Sequence of chain 1.A:
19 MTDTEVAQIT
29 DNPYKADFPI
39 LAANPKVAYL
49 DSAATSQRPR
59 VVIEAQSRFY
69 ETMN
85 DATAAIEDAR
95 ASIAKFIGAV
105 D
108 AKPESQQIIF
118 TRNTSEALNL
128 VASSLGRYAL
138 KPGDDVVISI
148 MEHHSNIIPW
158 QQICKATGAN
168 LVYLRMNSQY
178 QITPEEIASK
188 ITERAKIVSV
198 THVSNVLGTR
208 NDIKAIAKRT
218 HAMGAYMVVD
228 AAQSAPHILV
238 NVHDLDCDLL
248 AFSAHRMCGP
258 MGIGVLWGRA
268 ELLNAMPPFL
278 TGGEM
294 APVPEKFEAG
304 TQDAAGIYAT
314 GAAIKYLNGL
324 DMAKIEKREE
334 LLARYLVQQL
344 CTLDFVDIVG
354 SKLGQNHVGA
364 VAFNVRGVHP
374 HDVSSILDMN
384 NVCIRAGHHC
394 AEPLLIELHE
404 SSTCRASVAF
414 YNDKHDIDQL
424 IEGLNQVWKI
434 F

Binding-site contacts:
Ligand atom C2 contacts residue ASP227 of chain 1.A at 3.2 Å.
Ligand atom O3 contacts residue GLN230 of chain 1.A at 3.5 Å (h-bond).
Ligand atom OP4 contacts residue ARG253 of chain 1.A at 3.2 Å (salt-bridge).
Ligand atom P contacts residue ARG253 of chain 1.A at 3.2 Å.
Ligand atom OP1 contacts residue ARG253 of chain 1.A at 3.4 Å (salt-bridge).
Ligand atom OP2 contacts residue THR121 of chain 1.A at 3.4 Å (h-bond).
Ligand atom C4 contacts residue HIS150 of chain 1.A at 3.4 Å.
Ligand atom OXT contacts residue ASN202 of chain 1.A at 3.0 Å (h-bond).
Ligand atom OXT contacts residue ARG408 of chain 1.A at 2.8 Å (salt-bridge).
Ligand atom C contacts residue ALA51 of chain 1.A at 3.7 Å (hydrophobic).
Ligand atom OP2 contacts residue HIS252 of chain 1.A at 3.3 Å (h-bond).
Ligand atom C4A contacts residue ARG253 of chain 1.A at 2.7 Å.
Ligand atom O contacts residue ARG408 of chain 1.A at 3.4 Å (salt-bridge).
Ligand atom C2A contacts residue VAL200 of chain 1.A at 3.8 Å (hydrophobic).
Ligand atom C6 contacts residue THR121 of chain 1.A at 3.5 Å.
Ligand atom O contacts residue ALA51 of chain 1.A at 3.6 Å (h-bond).
Ligand atom O3 contacts residue ASN202 of chain 1.A at 3.0 Å.
Ligand atom OP4 contacts residue THR121 of chain 1.A at 3.5 Å.
Ligand atom N contacts residue ARG253 of chain 1.A at 3.0 Å (salt-bridge).
Ligand atom OP1 contacts residue THR304 of chain 2.A at 3.0 Å (h-bond).
Ligand atom C6 contacts residue ASP227 of chain 1.A at 3.3 Å.
Ligand atom N contacts residue HIS150 of chain 1.A at 3.7 Å.
Ligand atom C2A contacts residue THR198 of chain 1.A at 3.6 Å.
Ligand atom OP3 contacts residue SER122 of chain 1.A at 2.8 Å (h-bond).
Ligand atom C2A contacts residue ASP227 of chain 1.A at 3.3 Å.
Ligand atom O contacts residue ALA52 of chain 1.A at 3.3 Å.
Ligand atom OP3 contacts residue THR121 of chain 1.A at 3.4 Å (h-bond).
Ligand atom OP3 contacts residue ASN120 of chain 1.A at 3.4 Å.
Ligand atom C5 contacts residue HIS150 of chain 1.A at 3.7 Å.
Ligand atom C5A contacts residue SER122 of chain 1.A at 3.8 Å.
Ligand atom OP2 contacts residue ARG253 of chain 1.A at 2.8 Å (salt-bridge).
Ligand atom OP2 contacts residue ASN120 of chain 1.A at 3.2 Å.
Ligand atom C2 contacts residue HIS150 of chain 1.A at 3.8 Å.
Ligand atom OP3 contacts residue GLY303 of chain 2.A at 3.6 Å.
Ligand atom C5A contacts residue HIS150 of chain 1.A at 3.6 Å.
Ligand atom C contacts residue ARG408 of chain 1.A at 3.7 Å.
Ligand atom OP2 contacts residue SER250 of chain 1.A at 2.5 Å (h-bond).
Ligand atom N1 contacts residue ASP227 of chain 1.A at 2.4 Å (salt-bridge).
Ligand atom C4A contacts residue HIS150 of chain 1.A at 3.5 Å.
Ligand atom CA contacts residue ARG253 of chain 1.A at 3.0 Å.

Sequence of chain 2.A:
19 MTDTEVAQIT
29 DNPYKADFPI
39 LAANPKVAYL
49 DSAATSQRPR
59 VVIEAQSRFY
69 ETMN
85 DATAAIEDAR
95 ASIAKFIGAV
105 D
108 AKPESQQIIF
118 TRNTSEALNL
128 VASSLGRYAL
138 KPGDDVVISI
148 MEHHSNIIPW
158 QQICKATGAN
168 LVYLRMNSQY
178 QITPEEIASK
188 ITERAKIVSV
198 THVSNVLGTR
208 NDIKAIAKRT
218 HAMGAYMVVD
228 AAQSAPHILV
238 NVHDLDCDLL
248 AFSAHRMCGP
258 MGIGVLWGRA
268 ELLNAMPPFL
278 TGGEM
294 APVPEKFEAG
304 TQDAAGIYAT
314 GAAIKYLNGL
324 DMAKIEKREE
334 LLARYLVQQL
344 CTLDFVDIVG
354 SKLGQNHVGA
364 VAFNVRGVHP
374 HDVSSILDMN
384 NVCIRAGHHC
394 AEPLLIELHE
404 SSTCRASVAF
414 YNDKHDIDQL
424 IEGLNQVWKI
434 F

This protein binds this small molecule.
Small molecule (SMILES): Cc1ncc(COP(=O)(O)O)c(CNCC(=O)O)c1O